Binding-site contacts:
Ligand atom C2 contacts residue ASN12 of chain 53.B at 3.2 Å.
Ligand atom C5 contacts residue ASN12 of chain 53.B at 4.1 Å.
Ligand atom N2 contacts residue ASN12 of chain 53.B at 3.8 Å.
Ligand atom O5 contacts residue ASN12 of chain 53.B at 2.7 Å (h-bond).
Ligand atom O7 contacts residue ASN12 of chain 53.B at 3.7 Å.
Ligand atom C7 contacts residue ASN12 of chain 53.B at 3.9 Å.
Ligand atom C1 contacts residue ASN12 of chain 53.B at 2.2 Å.

Sequence of chain 53.B:
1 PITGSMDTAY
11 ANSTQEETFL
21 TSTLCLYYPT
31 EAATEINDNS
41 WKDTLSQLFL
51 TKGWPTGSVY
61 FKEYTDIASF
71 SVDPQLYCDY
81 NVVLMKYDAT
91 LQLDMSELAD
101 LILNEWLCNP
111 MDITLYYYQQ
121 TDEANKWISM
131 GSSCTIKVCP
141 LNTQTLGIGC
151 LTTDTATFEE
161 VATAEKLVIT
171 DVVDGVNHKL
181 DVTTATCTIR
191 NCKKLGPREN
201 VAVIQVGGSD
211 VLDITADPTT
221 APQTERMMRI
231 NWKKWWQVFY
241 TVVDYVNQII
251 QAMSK

A small-molecule ligand and the protein it binds are described below.
Small molecule (SMILES): CC(=O)N[C@H]1[C@H](O[C@H]2[C@H](O)[C@@H](NC(C)=O)CO[C@@H]2CO)O[C@H](CO)[C@@H](O)[C@@H]1O